The small molecule below binds the protein below.
Small molecule (SMILES): Nc1ncnc2c1ncn2[C@@H]1O[C@H](CO[P](=O)(O)O[P](=O)(O)NP(=O)(O)O)[C@@H](O)[C@H]1O

Sequence of chain 1.A:
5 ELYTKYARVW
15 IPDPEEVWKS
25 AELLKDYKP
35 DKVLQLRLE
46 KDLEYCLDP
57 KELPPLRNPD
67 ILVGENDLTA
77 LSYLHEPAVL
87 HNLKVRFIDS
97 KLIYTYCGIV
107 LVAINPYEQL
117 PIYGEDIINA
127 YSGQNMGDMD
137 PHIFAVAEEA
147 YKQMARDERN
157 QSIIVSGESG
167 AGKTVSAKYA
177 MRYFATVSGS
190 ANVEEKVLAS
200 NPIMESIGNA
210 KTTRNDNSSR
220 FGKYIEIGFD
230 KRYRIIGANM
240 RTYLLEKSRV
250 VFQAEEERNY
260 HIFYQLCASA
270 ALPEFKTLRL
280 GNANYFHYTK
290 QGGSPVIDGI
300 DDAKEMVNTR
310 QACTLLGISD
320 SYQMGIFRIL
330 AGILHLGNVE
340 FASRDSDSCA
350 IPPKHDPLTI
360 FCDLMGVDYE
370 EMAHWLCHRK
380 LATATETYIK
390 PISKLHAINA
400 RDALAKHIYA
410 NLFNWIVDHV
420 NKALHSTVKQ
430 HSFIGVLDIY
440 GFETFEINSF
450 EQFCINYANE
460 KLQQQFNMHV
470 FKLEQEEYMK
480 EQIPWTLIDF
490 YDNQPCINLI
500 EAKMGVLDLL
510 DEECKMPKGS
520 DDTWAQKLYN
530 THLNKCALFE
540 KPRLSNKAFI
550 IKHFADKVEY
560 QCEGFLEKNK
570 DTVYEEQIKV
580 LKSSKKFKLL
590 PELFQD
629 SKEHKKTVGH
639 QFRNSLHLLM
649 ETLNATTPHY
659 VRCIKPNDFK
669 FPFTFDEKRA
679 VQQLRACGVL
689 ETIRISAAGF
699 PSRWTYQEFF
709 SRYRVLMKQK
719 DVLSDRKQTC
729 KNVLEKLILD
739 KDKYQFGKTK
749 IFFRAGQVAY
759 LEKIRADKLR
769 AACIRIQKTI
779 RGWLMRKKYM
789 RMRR

Binding-site contacts:
Ligand atom PG contacts residue SER165 of chain 1.A at 3.0 Å.
Ligand atom O2B contacts residue SER165 of chain 1.A at 3.1 Å (h-bond).
Ligand atom N3B contacts residue THR170 of chain 1.A at 2.7 Å (h-bond).
Ligand atom O2A contacts residue GLY168 of chain 1.A at 3.2 Å.
Ligand atom C4' contacts residue ASN111 of chain 1.A at 3.8 Å.
Ligand atom O2' contacts residue GLN115 of chain 1.A at 3.2 Å (h-bond).
Ligand atom O2B contacts residue GLY166 of chain 1.A at 3.4 Å (h-bond).
Ligand atom N6 contacts residue ILE99 of chain 1.A at 3.5 Å.
Ligand atom C6 contacts residue TYR119 of chain 1.A at 3.2 Å (hydrophobic).
Ligand atom N1 contacts residue TYR119 of chain 1.A at 3.0 Å (h-bond).
Ligand atom O3G contacts residue LYS169 of chain 1.A at 3.5 Å.
Ligand atom N3 contacts residue GLU114 of chain 1.A at 3.2 Å (salt-bridge).
Ligand atom O2G contacts residue MG1 of chain 1.F at 1.9 Å.
Ligand atom PG contacts residue MG1 of chain 1.F at 2.5 Å.
Ligand atom O1G contacts residue SER165 of chain 1.A at 2.8 Å (h-bond).
Ligand atom C4 contacts residue PRO112 of chain 1.A at 3.8 Å (hydrophobic).
Ligand atom PG contacts residue GLY166 of chain 1.A at 3.7 Å.
Ligand atom O2G contacts residue ASN216 of chain 1.A at 3.7 Å.
Ligand atom C1' contacts residue ASN111 of chain 1.A at 3.2 Å.
Ligand atom N6 contacts residue TYR100 of chain 1.A at 3.2 Å (h-bond).
Ligand atom C5 contacts residue PRO112 of chain 1.A at 3.6 Å (hydrophobic).
Ligand atom N6 contacts residue TYR119 of chain 1.A at 2.7 Å (h-bond).
Ligand atom O1B contacts residue MG1 of chain 1.G at 2.8 Å.
Ligand atom O4' contacts residue ASN111 of chain 1.A at 3.0 Å (h-bond).
Ligand atom PG contacts residue THR170 of chain 1.A at 3.3 Å.
Ligand atom O1G contacts residue GLY168 of chain 1.A at 3.7 Å.
Ligand atom O3G contacts residue MG1 of chain 1.F at 2.4 Å.
Ligand atom N9 contacts residue ASN111 of chain 1.A at 3.2 Å (h-bond).
Ligand atom O3A contacts residue GLY166 of chain 1.A at 3.8 Å.
Ligand atom O2A contacts residue VAL171 of chain 1.A at 3.3 Å.
Ligand atom O2G contacts residue SER165 of chain 1.A at 2.2 Å (h-bond).
Ligand atom O5' contacts residue GLY168 of chain 1.A at 3.5 Å.
Ligand atom N3B contacts residue MG1 of chain 1.F at 3.1 Å.
Ligand atom O1G contacts residue GLY166 of chain 1.A at 2.4 Å (h-bond).
Ligand atom C8 contacts residue ASN111 of chain 1.A at 3.2 Å.
Ligand atom O3G contacts residue THR170 of chain 1.A at 2.8 Å (h-bond).
Ligand atom O1A contacts residue MG1 of chain 1.G at 2.6 Å.
Ligand atom O2A contacts residue THR170 of chain 1.A at 3.6 Å.
Ligand atom C2 contacts residue GLU114 of chain 1.A at 3.1 Å.
Ligand atom PA contacts residue GLY168 of chain 1.A at 3.8 Å.